This small molecule binds to this protein.
Small molecule (SMILES): CC(=O)N[C@@H]1[C@@H](O)[C@H](O)[C@@H](CO)O[C@H]1O

Binding-site contacts:
Ligand atom C4 contacts residue ASN315 of chain 10.H at 4.3 Å.
Ligand atom C6 contacts residue THR313 of chain 10.H at 4.5 Å.
Ligand atom C5 contacts residue ASN315 of chain 10.H at 3.7 Å.
Ligand atom C1 contacts residue VAL314 of chain 10.H at 4.4 Å (hydrophobic).
Ligand atom C6 contacts residue ASN315 of chain 10.H at 4.5 Å.
Ligand atom N2 contacts residue ASN315 of chain 10.H at 2.8 Å (h-bond).
Ligand atom C1 contacts residue ASN315 of chain 10.H at 1.4 Å.
Ligand atom O7 contacts residue ASN315 of chain 10.H at 4.2 Å.
Ligand atom C3 contacts residue ASN315 of chain 10.H at 3.8 Å.
Ligand atom C8 contacts residue ASN315 of chain 10.H at 3.5 Å.
Ligand atom O5 contacts residue VAL314 of chain 10.H at 3.8 Å.
Ligand atom C7 contacts residue ASN315 of chain 10.H at 3.3 Å.
Ligand atom O5 contacts residue ASN315 of chain 10.H at 2.4 Å (h-bond).
Ligand atom C2 contacts residue ASN315 of chain 10.H at 2.5 Å.
Ligand atom C8 contacts residue ILE281 of chain 10.H at 4.5 Å (hydrophobic).
Ligand atom O5 contacts residue THR313 of chain 10.H at 4.3 Å.

Sequence of chain 10.H:
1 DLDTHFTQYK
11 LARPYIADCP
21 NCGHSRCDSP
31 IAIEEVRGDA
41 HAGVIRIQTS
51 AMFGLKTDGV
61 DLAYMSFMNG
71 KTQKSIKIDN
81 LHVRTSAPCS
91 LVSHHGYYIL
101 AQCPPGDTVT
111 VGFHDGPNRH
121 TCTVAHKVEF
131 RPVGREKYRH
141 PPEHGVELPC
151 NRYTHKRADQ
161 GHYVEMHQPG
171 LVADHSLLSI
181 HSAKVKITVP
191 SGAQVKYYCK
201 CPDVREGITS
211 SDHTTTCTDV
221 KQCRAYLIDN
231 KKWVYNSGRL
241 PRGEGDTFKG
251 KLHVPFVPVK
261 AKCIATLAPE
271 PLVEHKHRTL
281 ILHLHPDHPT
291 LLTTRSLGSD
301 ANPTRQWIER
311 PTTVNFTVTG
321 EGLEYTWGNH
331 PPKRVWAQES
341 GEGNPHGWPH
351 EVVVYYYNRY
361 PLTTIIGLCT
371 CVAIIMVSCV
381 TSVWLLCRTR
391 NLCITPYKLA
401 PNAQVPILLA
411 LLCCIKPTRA